Binding-site contacts:
Ligand atom C5 contacts residue LEU136 of chain 2.A at 3.7 Å (hydrophobic).
Ligand atom C6 contacts residue LEU139 of chain 2.A at 4.0 Å (hydrophobic).
Ligand atom O1 contacts residue GLY135 of chain 2.A at 3.5 Å.
Ligand atom O3 contacts residue GLU672 of chain 2.A at 2.7 Å (salt-bridge).
Ligand atom O3 contacts residue ALA673 of chain 2.A at 3.5 Å (h-bond).
Ligand atom C6 contacts residue HIS377 of chain 2.A at 3.5 Å.
Ligand atom O4 contacts residue ASN484 of chain 2.A at 3.6 Å (h-bond).
Ligand atom O3 contacts residue SER674 of chain 2.A at 3.1 Å (h-bond).
Ligand atom C4 contacts residue GLY675 of chain 2.A at 3.7 Å.
Ligand atom O6 contacts residue LEU139 of chain 2.A at 3.8 Å.
Ligand atom O2 contacts residue TYR573 of chain 2.A at 3.1 Å (h-bond).
Ligand atom O4 contacts residue THR676 of chain 2.A at 4.0 Å.
Ligand atom O5 contacts residue HIS377 of chain 2.A at 3.6 Å (h-bond).
Ligand atom C6 contacts residue LEU136 of chain 2.A at 4.0 Å (hydrophobic).
Ligand atom C1 contacts residue LEU136 of chain 2.A at 4.0 Å (hydrophobic).
Ligand atom C4 contacts residue ASN484 of chain 2.A at 4.0 Å.
Ligand atom C5 contacts residue HIS377 of chain 2.A at 4.1 Å.
Ligand atom O5 contacts residue LEU136 of chain 2.A at 3.6 Å (h-bond).
Ligand atom C5 contacts residue GLY135 of chain 2.A at 3.7 Å.
Ligand atom C1 contacts residue ASN284 of chain 2.A at 3.9 Å.
Ligand atom O2 contacts residue HIS377 of chain 2.A at 3.9 Å.
Ligand atom C6 contacts residue ASN484 of chain 2.A at 3.2 Å.
Ligand atom O1 contacts residue LEU136 of chain 2.A at 3.4 Å (h-bond).
Ligand atom C3 contacts residue GLU672 of chain 2.A at 3.3 Å.
Ligand atom C3 contacts residue GLY675 of chain 2.A at 3.8 Å.
Ligand atom O6 contacts residue ASN484 of chain 2.A at 2.8 Å (h-bond).
Ligand atom C2 contacts residue GLU672 of chain 2.A at 3.8 Å.
Ligand atom C6 contacts residue GLY135 of chain 2.A at 3.7 Å.
Ligand atom O4 contacts residue GLY675 of chain 2.A at 2.7 Å (h-bond).
Ligand atom C2 contacts residue HIS377 of chain 2.A at 3.4 Å.
Ligand atom C1 contacts residue HIS377 of chain 2.A at 4.0 Å.
Ligand atom O2 contacts residue ASN284 of chain 2.A at 2.9 Å (h-bond).
Ligand atom C2 contacts residue ASN284 of chain 2.A at 3.9 Å.
Ligand atom O3 contacts residue GLY675 of chain 2.A at 3.1 Å (h-bond).
Ligand atom O1 contacts residue ASN284 of chain 2.A at 3.9 Å.
Ligand atom O2 contacts residue GLU672 of chain 2.A at 3.1 Å (salt-bridge).
Ligand atom O6 contacts residue VAL455 of chain 2.A at 3.7 Å.
Ligand atom O5 contacts residue GLY135 of chain 2.A at 4.0 Å.
Ligand atom O6 contacts residue HIS377 of chain 2.A at 2.6 Å (h-bond).
Ligand atom O4 contacts residue SER674 of chain 2.A at 3.9 Å.

Sequence of chain 2.A:
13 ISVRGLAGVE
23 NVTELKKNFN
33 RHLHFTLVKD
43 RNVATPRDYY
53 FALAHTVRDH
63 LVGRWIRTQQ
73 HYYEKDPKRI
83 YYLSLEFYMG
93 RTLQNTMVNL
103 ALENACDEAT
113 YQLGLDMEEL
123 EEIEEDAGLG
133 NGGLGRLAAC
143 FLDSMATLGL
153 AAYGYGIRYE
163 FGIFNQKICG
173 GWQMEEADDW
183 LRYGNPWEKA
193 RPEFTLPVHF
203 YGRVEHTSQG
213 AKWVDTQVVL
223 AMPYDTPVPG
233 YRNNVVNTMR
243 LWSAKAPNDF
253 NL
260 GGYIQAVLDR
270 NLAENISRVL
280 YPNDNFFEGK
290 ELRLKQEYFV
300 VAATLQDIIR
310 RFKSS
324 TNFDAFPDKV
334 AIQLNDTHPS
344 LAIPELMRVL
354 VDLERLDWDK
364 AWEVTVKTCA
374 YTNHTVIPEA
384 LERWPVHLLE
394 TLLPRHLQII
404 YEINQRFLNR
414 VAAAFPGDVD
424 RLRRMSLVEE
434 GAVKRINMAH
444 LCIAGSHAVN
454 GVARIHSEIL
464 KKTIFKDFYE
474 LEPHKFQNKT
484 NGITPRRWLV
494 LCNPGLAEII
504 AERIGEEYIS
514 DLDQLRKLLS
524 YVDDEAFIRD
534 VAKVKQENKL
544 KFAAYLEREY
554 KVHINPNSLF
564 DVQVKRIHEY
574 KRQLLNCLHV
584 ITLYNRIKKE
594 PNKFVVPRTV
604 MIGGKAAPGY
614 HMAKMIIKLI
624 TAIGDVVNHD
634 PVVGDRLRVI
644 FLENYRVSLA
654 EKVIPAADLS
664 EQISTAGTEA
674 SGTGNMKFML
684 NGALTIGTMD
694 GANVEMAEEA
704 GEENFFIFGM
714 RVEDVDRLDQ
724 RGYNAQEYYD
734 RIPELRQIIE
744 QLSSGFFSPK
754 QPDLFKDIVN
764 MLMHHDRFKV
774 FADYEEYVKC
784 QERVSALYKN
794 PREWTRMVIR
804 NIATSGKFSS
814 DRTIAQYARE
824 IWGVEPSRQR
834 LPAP

This protein binds this small molecule.
Small molecule (SMILES): OC[C@H]1O[C@H](O)[C@H](O)[C@@H](O)[C@@H]1O